Binding-site contacts:
Ligand atom C1 contacts residue ASN99 of chain 1.A at 1.4 Å.
Ligand atom C5 contacts residue ASN99 of chain 1.A at 2.8 Å.
Ligand atom O7 contacts residue LEU8 of chain 1.A at 3.1 Å.
Ligand atom N2 contacts residue ASN99 of chain 1.A at 2.8 Å (h-bond).
Ligand atom O5 contacts residue ASN99 of chain 1.A at 2.4 Å (h-bond).
Ligand atom O4 contacts residue ASN99 of chain 1.A at 4.4 Å.
Ligand atom C3 contacts residue ASN99 of chain 1.A at 3.0 Å.
Ligand atom C2 contacts residue ASN99 of chain 1.A at 2.4 Å.
Ligand atom C2 contacts residue LEU8 of chain 1.A at 3.8 Å (hydrophobic).
Ligand atom O7 contacts residue ASN87 of chain 1.A at 4.1 Å.
Ligand atom O7 contacts residue ASN99 of chain 1.A at 4.3 Å.
Ligand atom O5 contacts residue LEU8 of chain 1.A at 4.0 Å.
Ligand atom C1 contacts residue LEU8 of chain 1.A at 3.4 Å (hydrophobic).
Ligand atom N2 contacts residue LEU8 of chain 1.A at 4.1 Å.
Ligand atom C7 contacts residue ASN99 of chain 1.A at 4.0 Å.
Ligand atom C4 contacts residue ASN99 of chain 1.A at 3.5 Å.
Ligand atom C7 contacts residue LEU8 of chain 1.A at 3.8 Å (hydrophobic).
Ligand atom O3 contacts residue ASN99 of chain 1.A at 4.3 Å.
Ligand atom C6 contacts residue ASN99 of chain 1.A at 4.2 Å.

Sequence of chain 1.A:
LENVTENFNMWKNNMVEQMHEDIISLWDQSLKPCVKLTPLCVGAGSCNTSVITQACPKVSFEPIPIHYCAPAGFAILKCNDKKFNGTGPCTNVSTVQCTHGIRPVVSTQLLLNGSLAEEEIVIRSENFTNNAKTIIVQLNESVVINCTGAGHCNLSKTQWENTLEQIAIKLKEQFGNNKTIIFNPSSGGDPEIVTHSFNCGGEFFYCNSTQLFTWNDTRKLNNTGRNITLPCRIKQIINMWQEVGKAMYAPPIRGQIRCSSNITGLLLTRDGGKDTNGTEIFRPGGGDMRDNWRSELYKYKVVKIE

A protein and the small-molecule ligand that binds it are described below.
Small molecule (SMILES): CC(=O)N[C@@H]1[C@@H](O)[C@H](O)[C@@H](CO)O[C@H]1O